Sequence of chain 1.A:
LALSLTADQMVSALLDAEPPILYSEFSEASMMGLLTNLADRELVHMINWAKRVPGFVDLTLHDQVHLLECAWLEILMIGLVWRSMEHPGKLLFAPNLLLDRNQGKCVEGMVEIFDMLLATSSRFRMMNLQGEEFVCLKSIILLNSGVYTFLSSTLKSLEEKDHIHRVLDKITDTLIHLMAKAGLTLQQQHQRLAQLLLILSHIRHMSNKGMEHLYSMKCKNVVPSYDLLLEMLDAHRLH

This small molecule binds to this protein.
Small molecule (SMILES): O=C(O)c1ccc2c(c1)CCCC(c1ccc(Cl)cc1Cl)=C2c1ccc(O[C@H]2CCN(CCCF)C2)cc1

Binding-site contacts:
Ligand atom C20 contacts residue MET127 of chain 1.A at 3.7 Å (hydrophobic).
Ligand atom C4 contacts residue LEU52 of chain 1.A at 3.4 Å (hydrophobic).
Ligand atom C17 contacts residue LEU231 of chain 1.A at 3.5 Å (hydrophobic).
Ligand atom O38 contacts residue LEU97 of chain 1.A at 3.8 Å.
Ligand atom C10 contacts residue LEU134 of chain 1.A at 3.8 Å (hydrophobic).
Ligand atom O38 contacts residue GLU59 of chain 1.A at 3.1 Å (salt-bridge).
Ligand atom C24 contacts residue ALA56 of chain 1.A at 3.7 Å (hydrophobic).
Ligand atom F37 contacts residue LEU245 of chain 1.A at 3.5 Å.
Ligand atom C34 contacts residue ASP57 of chain 1.A at 3.6 Å.
Ligand atom C18 contacts residue LEU231 of chain 1.A at 3.7 Å (hydrophobic).
Ligand atom CL1 contacts residue HIS230 of chain 1.A at 3.4 Å.
Ligand atom C1 contacts residue LEU52 of chain 1.A at 3.7 Å (hydrophobic).
Ligand atom O38 contacts residue ARG100 of chain 1.A at 3.0 Å (salt-bridge).
Ligand atom C33 contacts residue VAL239 of chain 1.A at 3.0 Å (hydrophobic).
Ligand atom C19 contacts residue MET49 of chain 1.A at 3.7 Å (hydrophobic).
Ligand atom O38 contacts residue LEU93 of chain 1.A at 3.5 Å (h-bond).
Ligand atom C32 contacts residue VAL239 of chain 1.A at 3.4 Å (hydrophobic).
Ligand atom C36 contacts residue LEU245 of chain 1.A at 3.7 Å (hydrophobic).
Ligand atom C17 contacts residue GLY227 of chain 1.A at 3.7 Å.
Ligand atom C19 contacts residue MET127 of chain 1.A at 3.4 Å (hydrophobic).
Ligand atom O13 contacts residue GLU59 of chain 1.A at 2.5 Å (salt-bridge).
Ligand atom C26 contacts residue THR53 of chain 1.A at 3.5 Å.
Ligand atom C35 contacts residue PRO241 of chain 1.A at 3.6 Å (hydrophobic).
Ligand atom C30 contacts residue THR53 of chain 1.A at 3.6 Å.
Ligand atom C35 contacts residue VAL240 of chain 1.A at 3.6 Å (hydrophobic).
Ligand atom C4 contacts residue ALA56 of chain 1.A at 3.8 Å (hydrophobic).
Ligand atom C32 contacts residue ASP57 of chain 1.A at 3.7 Å.
Ligand atom C12 contacts residue ARG100 of chain 1.A at 3.8 Å.
Ligand atom CL1 contacts residue GLU125 of chain 1.A at 3.7 Å.
Ligand atom C17 contacts residue ILE130 of chain 1.A at 3.7 Å (hydrophobic).
Ligand atom O13 contacts residue LEU55 of chain 1.A at 3.5 Å.
Ligand atom C32 contacts residue TRP89 of chain 1.A at 3.7 Å (hydrophobic).
Ligand atom C30 contacts residue ASP57 of chain 1.A at 3.3 Å.
Ligand atom C11 contacts residue PHE110 of chain 1.A at 3.8 Å (hydrophobic).
Ligand atom C26 contacts residue MET49 of chain 1.A at 3.6 Å (hydrophobic).
Ligand atom C3 contacts residue PHE110 of chain 1.A at 3.8 Å (hydrophobic).
Ligand atom N31 contacts residue ASP57 of chain 1.A at 2.8 Å (salt-bridge).
Ligand atom C36 contacts residue ASP57 of chain 1.A at 3.5 Å.
Ligand atom C33 contacts residue TRP89 of chain 1.A at 3.3 Å (hydrophobic).
Ligand atom C12 contacts residue GLU59 of chain 1.A at 3.2 Å.